Binding-site contacts:
Ligand atom O6 contacts residue SER9 of chain 1.C at 3.8 Å.
Ligand atom C1 contacts residue ASP35 of chain 1.C at 4.3 Å.
Ligand atom O3 contacts residue SER12 of chain 1.C at 4.2 Å.
Ligand atom O2 contacts residue SER12 of chain 1.C at 3.6 Å (h-bond).
Ligand atom O4 contacts residue GLU13 of chain 1.C at 4.1 Å.
Ligand atom O6 contacts residue SER12 of chain 1.C at 4.2 Å.
Ligand atom C3 contacts residue SER12 of chain 1.C at 2.9 Å.
Ligand atom O4 contacts residue SER12 of chain 1.C at 4.2 Å.
Ligand atom O5 contacts residue SER12 of chain 1.C at 2.4 Å (h-bond).
Ligand atom O2 contacts residue ASP35 of chain 1.C at 4.0 Å.
Ligand atom C6 contacts residue SER12 of chain 1.C at 4.1 Å.
Ligand atom C1 contacts residue SER12 of chain 1.C at 1.5 Å.
Ligand atom C2 contacts residue ASP35 of chain 1.C at 4.0 Å.
Ligand atom C6 contacts residue GLU13 of chain 1.C at 3.7 Å.
Ligand atom C4 contacts residue SER12 of chain 1.C at 3.4 Å.
Ligand atom O6 contacts residue GLU13 of chain 1.C at 4.1 Å.
Ligand atom C5 contacts residue SER12 of chain 1.C at 2.7 Å.
Ligand atom C2 contacts residue SER12 of chain 1.C at 2.4 Å.
Ligand atom C5 contacts residue GLU13 of chain 1.C at 4.0 Å.

This small molecule binds to this protein.
Small molecule (SMILES): OC[C@H]1O[C@H](O)[C@@H](O)[C@@H](O)[C@@H]1O

Sequence of chain 1.C:
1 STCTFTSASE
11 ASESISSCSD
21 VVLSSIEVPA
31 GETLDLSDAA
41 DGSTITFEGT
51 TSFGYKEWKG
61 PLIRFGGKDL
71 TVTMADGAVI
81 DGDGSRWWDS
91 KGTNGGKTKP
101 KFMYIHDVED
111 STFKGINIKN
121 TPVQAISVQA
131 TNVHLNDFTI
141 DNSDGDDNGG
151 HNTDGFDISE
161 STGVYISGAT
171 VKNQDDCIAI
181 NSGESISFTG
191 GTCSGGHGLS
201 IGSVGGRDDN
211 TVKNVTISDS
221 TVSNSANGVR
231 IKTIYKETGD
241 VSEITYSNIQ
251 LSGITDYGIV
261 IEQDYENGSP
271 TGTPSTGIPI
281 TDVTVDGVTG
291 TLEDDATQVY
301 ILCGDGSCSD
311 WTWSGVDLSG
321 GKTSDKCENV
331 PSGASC